Sequence of chain 3.A:
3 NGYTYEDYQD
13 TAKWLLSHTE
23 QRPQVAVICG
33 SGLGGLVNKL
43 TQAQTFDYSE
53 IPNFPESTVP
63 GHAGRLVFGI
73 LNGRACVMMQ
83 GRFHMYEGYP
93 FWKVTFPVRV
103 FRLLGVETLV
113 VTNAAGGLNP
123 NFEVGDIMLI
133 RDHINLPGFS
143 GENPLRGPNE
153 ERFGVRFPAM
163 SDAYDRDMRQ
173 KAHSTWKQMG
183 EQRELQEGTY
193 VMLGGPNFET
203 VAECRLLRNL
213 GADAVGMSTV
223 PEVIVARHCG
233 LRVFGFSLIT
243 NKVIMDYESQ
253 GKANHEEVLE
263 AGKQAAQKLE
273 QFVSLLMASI

Binding-site contacts:
Ligand atom N3 contacts residue MET219 of chain 3.A at 3.7 Å.
Ligand atom C3' contacts residue MET219 of chain 3.A at 3.8 Å (hydrophobic).
Ligand atom C8 contacts residue THR242 of chain 3.A at 3.7 Å.
Ligand atom C6 contacts residue GLY118 of chain 3.A at 3.8 Å.
Ligand atom O5' contacts residue HIS257 of chain 3.A at 2.9 Å (h-bond).
Ligand atom C3' contacts residue PO41 of chain 3.C at 3.3 Å.
Ligand atom N1 contacts residue PHE200 of chain 3.A at 3.8 Å.
Ligand atom O6 contacts residue VAL245 of chain 3.A at 3.5 Å.
Ligand atom O5' contacts residue VAL260 of chain 3.A at 3.4 Å.
Ligand atom N1 contacts residue GLU201 of chain 3.A at 2.9 Å (salt-bridge).
Ligand atom N4' contacts residue SER33 of chain 3.A at 3.7 Å.
Ligand atom C5' contacts residue PHE200 of chain 3.A at 3.7 Å (hydrophobic).
Ligand atom C9 contacts residue ALA116 of chain 3.A at 3.4 Å (hydrophobic).
Ligand atom O2' contacts residue MET219 of chain 3.A at 2.8 Å (h-bond).
Ligand atom C2 contacts residue GLU201 of chain 3.A at 3.2 Å.
Ligand atom N7 contacts residue ASN243 of chain 3.A at 2.8 Å (h-bond).
Ligand atom O6 contacts residue GLU201 of chain 3.A at 3.6 Å.
Ligand atom N4' contacts residue PO41 of chain 3.C at 2.8 Å (h-bond).
Ligand atom O3' contacts residue PO41 of chain 3.C at 2.7 Å (h-bond).
Ligand atom C1' contacts residue ALA116 of chain 3.A at 3.2 Å (hydrophobic).
Ligand atom O6 contacts residue GLY118 of chain 3.A at 3.4 Å.
Ligand atom N3 contacts residue GLY218 of chain 3.A at 3.7 Å.
Ligand atom C5 contacts residue PHE200 of chain 3.A at 3.7 Å (hydrophobic).
Ligand atom O3' contacts residue HIS86 of chain 3.A at 3.4 Å (h-bond).
Ligand atom O5' contacts residue PHE200 of chain 3.A at 3.5 Å.
Ligand atom C1' contacts residue PO41 of chain 3.C at 3.2 Å.
Ligand atom N7 contacts residue ALA117 of chain 3.A at 3.7 Å.
Ligand atom C2 contacts residue MET219 of chain 3.A at 3.5 Å (hydrophobic).
Ligand atom O3' contacts residue TYR88 of chain 3.A at 2.8 Å (h-bond).
Ligand atom C3' contacts residue TYR88 of chain 3.A at 3.7 Å (hydrophobic).
Ligand atom O6 contacts residue ASN243 of chain 3.A at 3.1 Å (h-bond).
Ligand atom C2' contacts residue PO41 of chain 3.C at 3.5 Å.
Ligand atom C5 contacts residue GLY118 of chain 3.A at 3.6 Å.
Ligand atom C4' contacts residue PO41 of chain 3.C at 3.2 Å.
Ligand atom O2' contacts residue PO41 of chain 3.C at 2.8 Å (h-bond).
Ligand atom C6 contacts residue PHE200 of chain 3.A at 3.7 Å (hydrophobic).
Ligand atom C5' contacts residue HIS257 of chain 3.A at 3.3 Å.
Ligand atom N7 contacts residue GLY118 of chain 3.A at 3.4 Å (h-bond).
Ligand atom C8 contacts residue ALA116 of chain 3.A at 3.5 Å (hydrophobic).
Ligand atom C6 contacts residue GLU201 of chain 3.A at 3.7 Å.

This small molecule binds to this protein.
Small molecule (SMILES): O=c1[nH]cnc2c([C@@H]3N[C@H](CO)[C@@H](O)[C@H]3O)c[nH]c12

Sequence of chain 2.A:
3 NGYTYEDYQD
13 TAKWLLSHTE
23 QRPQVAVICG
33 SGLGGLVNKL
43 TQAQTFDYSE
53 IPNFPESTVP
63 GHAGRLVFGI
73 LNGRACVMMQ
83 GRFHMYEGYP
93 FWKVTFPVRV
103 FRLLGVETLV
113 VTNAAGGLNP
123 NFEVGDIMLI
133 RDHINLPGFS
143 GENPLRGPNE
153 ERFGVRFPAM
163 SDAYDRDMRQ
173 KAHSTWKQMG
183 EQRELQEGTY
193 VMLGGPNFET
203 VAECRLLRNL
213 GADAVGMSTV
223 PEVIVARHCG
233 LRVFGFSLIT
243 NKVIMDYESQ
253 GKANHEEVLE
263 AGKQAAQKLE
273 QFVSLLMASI